A protein and the small-molecule ligand that binds it are described below.
Small molecule (SMILES): CC(=O)N[C@@H]1[C@@H](O)[C@H](O)[C@@H](CO)O[C@H]1O

Binding-site contacts:
Ligand atom O7 contacts residue GLY150 of chain 29.D at 3.4 Å.
Ligand atom C4 contacts residue HIS158 of chain 29.D at 4.1 Å.
Ligand atom O7 contacts residue ASN154 of chain 29.D at 4.2 Å.
Ligand atom C7 contacts residue VAL153 of chain 29.D at 3.6 Å (hydrophobic).
Ligand atom O5 contacts residue ASN154 of chain 29.D at 2.4 Å (h-bond).
Ligand atom O6 contacts residue HIS158 of chain 29.D at 4.2 Å.
Ligand atom C5 contacts residue ASN154 of chain 29.D at 3.7 Å.
Ligand atom C7 contacts residue SER149 of chain 29.D at 4.4 Å.
Ligand atom C4 contacts residue ASN154 of chain 29.D at 4.3 Å.
Ligand atom O3 contacts residue HIS148 of chain 29.D at 3.7 Å.
Ligand atom C8 contacts residue VAL153 of chain 29.D at 3.2 Å (hydrophobic).
Ligand atom C6 contacts residue GLY157 of chain 29.D at 3.9 Å.
Ligand atom O6 contacts residue GLY157 of chain 29.D at 3.1 Å.
Ligand atom O5 contacts residue HIS158 of chain 29.D at 3.5 Å.
Ligand atom C6 contacts residue HIS158 of chain 29.D at 4.3 Å.
Ligand atom C5 contacts residue HIS158 of chain 29.D at 4.2 Å.
Ligand atom N2 contacts residue ASN154 of chain 29.D at 2.8 Å (h-bond).
Ligand atom C1 contacts residue HIS158 of chain 29.D at 3.9 Å.
Ligand atom C8 contacts residue ASN154 of chain 29.D at 3.1 Å.
Ligand atom C3 contacts residue ASN154 of chain 29.D at 3.8 Å.
Ligand atom O7 contacts residue VAL153 of chain 29.D at 3.3 Å.
Ligand atom C2 contacts residue ASN154 of chain 29.D at 2.4 Å.
Ligand atom O6 contacts residue ASN154 of chain 29.D at 4.2 Å.
Ligand atom C7 contacts residue ASN154 of chain 29.D at 3.2 Å.
Ligand atom C1 contacts residue ASN154 of chain 29.D at 1.4 Å.
Ligand atom C3 contacts residue HIS158 of chain 29.D at 4.4 Å.
Ligand atom O7 contacts residue SER149 of chain 29.D at 3.4 Å (h-bond).
Ligand atom C2 contacts residue HIS158 of chain 29.D at 3.7 Å.

Sequence of chain 29.D:
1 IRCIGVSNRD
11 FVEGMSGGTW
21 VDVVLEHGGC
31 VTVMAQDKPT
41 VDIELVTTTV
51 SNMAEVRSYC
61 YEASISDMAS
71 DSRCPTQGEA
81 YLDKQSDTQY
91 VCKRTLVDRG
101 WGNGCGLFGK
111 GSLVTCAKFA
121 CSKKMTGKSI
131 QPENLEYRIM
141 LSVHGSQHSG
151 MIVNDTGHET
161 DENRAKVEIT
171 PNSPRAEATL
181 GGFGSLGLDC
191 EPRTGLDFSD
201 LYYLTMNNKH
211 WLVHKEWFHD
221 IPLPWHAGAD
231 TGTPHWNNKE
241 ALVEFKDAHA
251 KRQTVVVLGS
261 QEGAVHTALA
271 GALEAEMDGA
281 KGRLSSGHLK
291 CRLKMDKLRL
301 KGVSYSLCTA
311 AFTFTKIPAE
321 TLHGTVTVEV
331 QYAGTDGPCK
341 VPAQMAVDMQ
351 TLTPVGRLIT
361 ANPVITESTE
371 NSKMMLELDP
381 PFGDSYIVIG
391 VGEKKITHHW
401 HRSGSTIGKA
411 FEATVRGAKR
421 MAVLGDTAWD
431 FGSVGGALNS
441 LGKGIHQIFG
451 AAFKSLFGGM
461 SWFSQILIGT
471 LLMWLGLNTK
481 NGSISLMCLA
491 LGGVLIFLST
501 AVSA